The small molecule below binds the protein below.
Small molecule (SMILES): N=c1ccn([C@H]2C[C@H](O[P](=O)(O)OC[C@H]3O[C@@H](n4ccc(=N)[nH]c4=O)C[C@@H]3O[P](=O)(O)OC[C@H]3O[C@@H](n4cnc5c(N)ncnc54)C[C@@H]3O[P](=O)(O)OC[C@H]3O[C@@H](n4cnc5c(N)ncnc54)C[C@@H]3O)[C@@H](CO[P](=O)(O)O[C@H]3C[C@H](n4cnc5c(=O)nc(N)[nH]c54)O[C@@H]3CO[P](=O)(O)O[C@H]3C[C@H](n4cnc5c(=O)nc(N)[nH]c54)O[C@@H]3CO[P](=O)(O)O[C@H]3C[C@H](n4cnc5c(N)ncnc54)O[C@@H]3CO[P](=O)(O)O[C@H]3C[C@H](n4ccc(N)nc4=O)O[C@@H]3COP(=O)=O)O2)c(=O)[nH]1

Binding-site contacts:
Ligand atom C2 contacts residue ASP401 of chain 46.A at 3.1 Å.
Ligand atom N1 contacts residue MET398 of chain 46.A at 3.0 Å.
Ligand atom OP1 contacts residue PRO289 of chain 46.A at 3.2 Å.
Ligand atom OP1 contacts residue PRO501 of chain 46.A at 3.1 Å.
Ligand atom N1 contacts residue PRO545 of chain 45.A at 3.2 Å.
Ligand atom N1 contacts residue ASP401 of chain 46.A at 2.6 Å (salt-bridge).
Ligand atom OP1 contacts residue GLY284 of chain 46.A at 3.0 Å.
Ligand atom C5 contacts residue ASN491 of chain 45.A at 2.3 Å.
Ligand atom OP2 contacts residue VAL492 of chain 45.A at 2.5 Å (h-bond).
Ligand atom N2 contacts residue SER403 of chain 46.A at 3.0 Å (h-bond).
Ligand atom N7 contacts residue GLN499 of chain 46.A at 2.8 Å (h-bond).
Ligand atom N4 contacts residue ASN491 of chain 45.A at 2.7 Å (h-bond).
Ligand atom C4 contacts residue ASP497 of chain 46.A at 3.1 Å.
Ligand atom N7 contacts residue THR498 of chain 46.A at 3.1 Å.
Ligand atom C2 contacts residue ASP399 of chain 46.A at 3.1 Å.
Ligand atom O3' contacts residue VAL492 of chain 45.A at 3.2 Å.
Ligand atom O4' contacts residue GLN499 of chain 46.A at 3.0 Å (h-bond).
Ligand atom N2 contacts residue ASP401 of chain 46.A at 2.8 Å (salt-bridge).
Ligand atom O2 contacts residue THR558 of chain 45.A at 2.7 Å (h-bond).
Ligand atom C4 contacts residue ASN491 of chain 45.A at 2.5 Å.
Ligand atom O3' contacts residue LYS178 of chain 45.A at 2.9 Å.
Ligand atom O2 contacts residue LYS559 of chain 45.A at 2.8 Å (salt-bridge).
Ligand atom O3' contacts residue PRO289 of chain 46.A at 3.1 Å.
Ligand atom N3 contacts residue DG2 of chain 46.B at 2.9 Å (h-bond).
Ligand atom OP2 contacts residue SER287 of chain 46.A at 2.9 Å.
Ligand atom C6 contacts residue ASN491 of chain 45.A at 3.1 Å.
Ligand atom O4' contacts residue THR558 of chain 45.A at 3.1 Å.
Ligand atom O2 contacts residue DG2 of chain 46.B at 2.8 Å (h-bond).
Ligand atom N4 contacts residue ARG170 of chain 45.A at 0.6 Å (salt-bridge).
Ligand atom C5 contacts residue ARG170 of chain 45.A at 2.4 Å.
Ligand atom C4 contacts residue ARG170 of chain 45.A at 1.2 Å.
Ligand atom N6 contacts residue SER555 of chain 45.A at 3.1 Å.
Ligand atom N4 contacts residue DG2 of chain 46.B at 2.9 Å (h-bond).
Ligand atom N6 contacts residue GLN410 of chain 45.A at 2.7 Å (h-bond).
Ligand atom N3 contacts residue ARG170 of chain 45.A at 2.0 Å (salt-bridge).
Ligand atom O2 contacts residue PRO171 of chain 45.A at 3.0 Å (h-bond).
Ligand atom C5 contacts residue ASP497 of chain 46.A at 3.1 Å.
Ligand atom O6 contacts residue ASP401 of chain 46.A at 2.7 Å (salt-bridge).
Ligand atom OP2 contacts residue ASN491 of chain 45.A at 2.9 Å.
Ligand atom C2 contacts residue MET398 of chain 46.A at 2.7 Å (hydrophobic).

Sequence of chain 45.A:
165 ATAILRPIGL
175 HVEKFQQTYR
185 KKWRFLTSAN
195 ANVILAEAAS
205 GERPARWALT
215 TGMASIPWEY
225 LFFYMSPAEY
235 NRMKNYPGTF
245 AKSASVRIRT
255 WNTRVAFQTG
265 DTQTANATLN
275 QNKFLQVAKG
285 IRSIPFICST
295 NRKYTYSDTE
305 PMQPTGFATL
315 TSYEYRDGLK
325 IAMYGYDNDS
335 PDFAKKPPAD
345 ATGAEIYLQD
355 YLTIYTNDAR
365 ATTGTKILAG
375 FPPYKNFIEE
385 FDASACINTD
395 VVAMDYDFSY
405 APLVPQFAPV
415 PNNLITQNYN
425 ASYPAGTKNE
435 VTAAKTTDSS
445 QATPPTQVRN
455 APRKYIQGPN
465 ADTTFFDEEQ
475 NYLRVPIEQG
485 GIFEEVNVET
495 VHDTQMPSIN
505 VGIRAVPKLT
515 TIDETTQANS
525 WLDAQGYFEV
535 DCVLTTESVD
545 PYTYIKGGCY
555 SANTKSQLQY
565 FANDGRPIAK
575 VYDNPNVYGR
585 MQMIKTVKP

Sequence of chain 46.A:
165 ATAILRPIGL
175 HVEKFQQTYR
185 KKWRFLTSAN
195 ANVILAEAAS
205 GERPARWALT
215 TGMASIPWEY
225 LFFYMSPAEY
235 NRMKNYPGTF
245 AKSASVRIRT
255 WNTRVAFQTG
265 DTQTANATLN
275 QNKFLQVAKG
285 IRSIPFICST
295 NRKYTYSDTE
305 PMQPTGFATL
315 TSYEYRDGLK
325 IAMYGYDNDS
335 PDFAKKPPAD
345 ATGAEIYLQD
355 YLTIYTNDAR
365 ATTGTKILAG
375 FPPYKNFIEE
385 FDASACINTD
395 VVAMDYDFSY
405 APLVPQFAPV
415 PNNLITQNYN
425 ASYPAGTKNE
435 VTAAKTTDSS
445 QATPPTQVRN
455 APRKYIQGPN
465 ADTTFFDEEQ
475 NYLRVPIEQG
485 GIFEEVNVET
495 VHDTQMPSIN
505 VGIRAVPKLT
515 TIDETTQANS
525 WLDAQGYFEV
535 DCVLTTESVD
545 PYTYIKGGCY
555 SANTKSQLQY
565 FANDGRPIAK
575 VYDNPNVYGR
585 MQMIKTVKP